Binding-site contacts:
Ligand atom C3 contacts residue ALA24 of chain 5.D at 3.5 Å (hydrophobic).
Ligand atom C21 contacts residue TYR112 of chain 5.B at 3.4 Å (hydrophobic).
Ligand atom C26 contacts residue LYS113 of chain 5.B at 3.7 Å.
Ligand atom C19 contacts residue PHE237 of chain 5.B at 3.5 Å (hydrophobic).
Ligand atom C1 contacts residue ILE183 of chain 5.B at 3.5 Å (hydrophobic).
Ligand atom C14 contacts residue VAL199 of chain 5.B at 3.8 Å (hydrophobic).
Ligand atom C10 contacts residue MET132 of chain 5.B at 3.7 Å (hydrophobic).
Ligand atom C15 contacts residue MET132 of chain 5.B at 3.6 Å (hydrophobic).
Ligand atom C7 contacts residue VAL196 of chain 5.B at 3.5 Å (hydrophobic).
Ligand atom C4 contacts residue ALA24 of chain 5.D at 3.5 Å (hydrophobic).
Ligand atom C14 contacts residue MET132 of chain 5.B at 3.5 Å (hydrophobic).
Ligand atom N6 contacts residue VAL196 of chain 5.B at 3.8 Å.
Ligand atom O25 contacts residue THR111 of chain 5.B at 3.4 Å (h-bond).
Ligand atom C23 contacts residue TYR112 of chain 5.B at 3.3 Å (hydrophobic).
Ligand atom C27 contacts residue ASP236 of chain 5.B at 3.6 Å.
Ligand atom C21 contacts residue PHE237 of chain 5.B at 3.7 Å (hydrophobic).
Ligand atom C13 contacts residue PHE237 of chain 5.B at 3.7 Å (hydrophobic).
Ligand atom N4 contacts residue LEU240 of chain 5.B at 3.3 Å.
Ligand atom C7 contacts residue TYR159 of chain 5.B at 3.7 Å (hydrophobic).
Ligand atom C5 contacts residue ILE194 of chain 5.B at 3.8 Å (hydrophobic).
Ligand atom C4 contacts residue TYR159 of chain 5.B at 3.7 Å (hydrophobic).
Ligand atom C26 contacts residue THR111 of chain 5.B at 3.6 Å.
Ligand atom O25 contacts residue TYR112 of chain 5.B at 3.4 Å.
Ligand atom O16 contacts residue MET132 of chain 5.B at 3.6 Å.
Ligand atom C3 contacts residue PRO181 of chain 5.B at 3.7 Å (hydrophobic).
Ligand atom C8 contacts residue VAL196 of chain 5.B at 3.7 Å (hydrophobic).
Ligand atom N3 contacts residue LEU240 of chain 5.B at 3.4 Å.
Ligand atom C13 contacts residue MET132 of chain 5.B at 3.8 Å (hydrophobic).
Ligand atom C3 contacts residue TYR159 of chain 5.B at 3.7 Å (hydrophobic).
Ligand atom C20 contacts residue TYR112 of chain 5.B at 3.4 Å (hydrophobic).
Ligand atom C20 contacts residue PHE237 of chain 5.B at 3.4 Å (hydrophobic).
Ligand atom C18 contacts residue PHE237 of chain 5.B at 3.8 Å (hydrophobic).
Ligand atom C23 contacts residue PHE237 of chain 5.B at 3.8 Å (hydrophobic).
Ligand atom C8 contacts residue TYR159 of chain 5.B at 3.5 Å (hydrophobic).
Ligand atom C1 contacts residue ILE157 of chain 5.B at 3.4 Å (hydrophobic).
Ligand atom C11 contacts residue LEU134 of chain 5.B at 3.8 Å (hydrophobic).
Ligand atom C5 contacts residue TYR159 of chain 5.B at 3.7 Å (hydrophobic).
Ligand atom C4 contacts residue ILE194 of chain 5.B at 3.8 Å (hydrophobic).
Ligand atom O24 contacts residue TYR112 of chain 5.B at 3.8 Å.
Ligand atom C12 contacts residue VAL199 of chain 5.B at 3.7 Å (hydrophobic).

Sequence of chain 5.D:
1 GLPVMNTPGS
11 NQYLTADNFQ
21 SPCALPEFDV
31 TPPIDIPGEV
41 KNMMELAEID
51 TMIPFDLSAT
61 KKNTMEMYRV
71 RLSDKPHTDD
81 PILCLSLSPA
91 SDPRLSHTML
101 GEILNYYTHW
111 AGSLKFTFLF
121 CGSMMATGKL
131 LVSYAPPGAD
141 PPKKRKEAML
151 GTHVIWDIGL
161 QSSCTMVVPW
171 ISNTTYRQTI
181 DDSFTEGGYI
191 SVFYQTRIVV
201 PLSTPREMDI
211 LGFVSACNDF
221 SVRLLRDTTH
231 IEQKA

The protein below binds the small molecule below.
Small molecule (SMILES): CCOC(=O)c1ccc(OCCCCC2CCN(c3ccc(C)nn3)CC2)cc1

Sequence of chain 5.B:
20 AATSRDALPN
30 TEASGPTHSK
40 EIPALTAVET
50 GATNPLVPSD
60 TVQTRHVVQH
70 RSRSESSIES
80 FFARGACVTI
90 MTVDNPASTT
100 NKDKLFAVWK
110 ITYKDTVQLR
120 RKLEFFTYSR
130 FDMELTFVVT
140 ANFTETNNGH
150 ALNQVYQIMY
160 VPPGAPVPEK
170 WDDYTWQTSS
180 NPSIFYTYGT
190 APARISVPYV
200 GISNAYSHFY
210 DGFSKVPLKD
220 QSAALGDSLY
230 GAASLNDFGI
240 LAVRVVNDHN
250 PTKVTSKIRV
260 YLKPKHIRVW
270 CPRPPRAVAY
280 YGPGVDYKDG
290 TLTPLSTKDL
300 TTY